Sequence of chain 1.D:
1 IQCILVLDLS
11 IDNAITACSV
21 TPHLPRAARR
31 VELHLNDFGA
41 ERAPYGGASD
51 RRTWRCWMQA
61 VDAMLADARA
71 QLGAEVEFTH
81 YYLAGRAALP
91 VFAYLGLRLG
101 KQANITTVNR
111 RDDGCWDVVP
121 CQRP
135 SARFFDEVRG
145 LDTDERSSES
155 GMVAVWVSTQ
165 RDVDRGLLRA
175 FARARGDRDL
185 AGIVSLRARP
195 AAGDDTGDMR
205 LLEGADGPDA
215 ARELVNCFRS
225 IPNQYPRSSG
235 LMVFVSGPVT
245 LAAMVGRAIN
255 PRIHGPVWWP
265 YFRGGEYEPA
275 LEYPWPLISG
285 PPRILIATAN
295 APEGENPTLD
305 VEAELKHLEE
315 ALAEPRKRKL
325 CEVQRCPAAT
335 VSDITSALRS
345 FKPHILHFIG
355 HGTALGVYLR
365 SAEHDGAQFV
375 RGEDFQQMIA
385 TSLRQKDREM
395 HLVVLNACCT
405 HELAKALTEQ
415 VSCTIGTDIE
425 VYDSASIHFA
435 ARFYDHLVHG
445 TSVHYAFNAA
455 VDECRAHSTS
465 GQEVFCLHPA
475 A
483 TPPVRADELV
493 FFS

Binding-site contacts:
Ligand atom C5 contacts residue PHE266 of chain 1.D at 3.3 Å (hydrophobic).
Ligand atom C6 contacts residue ARG165 of chain 1.D at 3.5 Å.
Ligand atom N6 contacts residue TRP160 of chain 1.D at 3.5 Å.
Ligand atom N1 contacts residue ASN13 of chain 1.D at 3.4 Å (h-bond).
Ligand atom N7 contacts residue PHE266 of chain 1.D at 3.5 Å.
Ligand atom C2 contacts residue SER10 of chain 1.D at 3.4 Å.
Ligand atom C4 contacts residue PHE266 of chain 1.D at 3.4 Å (hydrophobic).
Ligand atom N6 contacts residue TYR271 of chain 1.D at 3.3 Å (h-bond).
Ligand atom C8 contacts residue VAL239 of chain 1.D at 3.4 Å (hydrophobic).
Ligand atom N6 contacts residue LEU206 of chain 1.D at 3.2 Å (h-bond).
Ligand atom N7 contacts residue ARG111 of chain 1.D at 3.5 Å.
Ligand atom O4' contacts residue ALA87 of chain 1.D at 3.2 Å (h-bond).
Ligand atom N3 contacts residue PRO242 of chain 1.D at 3.4 Å.
Ligand atom C2 contacts residue ARG165 of chain 1.D at 3.3 Å.
Ligand atom O2' contacts residue ARG86 of chain 1.D at 3.3 Å.
Ligand atom C5 contacts residue SER240 of chain 1.D at 3.1 Å.
Ligand atom C2 contacts residue ARG86 of chain 1.D at 3.3 Å.
Ligand atom O3' contacts residue GLN164 of chain 1.D at 3.0 Å (h-bond).
Ligand atom C6 contacts residue PHE266 of chain 1.D at 3.4 Å (hydrophobic).
Ligand atom N1 contacts residue ARG165 of chain 1.D at 2.5 Å (salt-bridge).
Ligand atom O2' contacts residue ALA87 of chain 1.D at 3.2 Å (h-bond).
Ligand atom N7 contacts residue TYR271 of chain 1.D at 3.0 Å (h-bond).
Ligand atom C4 contacts residue SER240 of chain 1.D at 3.6 Å.
Ligand atom C5' contacts residue GLY241 of chain 1.D at 3.3 Å.
Ligand atom O4' contacts residue PRO242 of chain 1.D at 3.4 Å (h-bond).
Ligand atom O3' contacts residue VAL243 of chain 1.D at 3.4 Å.
Ligand atom N7 contacts residue SER240 of chain 1.D at 2.9 Å (h-bond).
Ligand atom N3 contacts residue ARG86 of chain 1.D at 3.3 Å (salt-bridge).
Ligand atom N1 contacts residue LEU206 of chain 1.D at 3.2 Å (h-bond).
Ligand atom OP2 contacts residue PRO242 of chain 1.D at 3.4 Å.
Ligand atom OP2 contacts residue ASN109 of chain 1.D at 3.2 Å (h-bond).
Ligand atom C4' contacts residue ALA87 of chain 1.D at 3.3 Å (hydrophobic).
Ligand atom C2 contacts residue ASN13 of chain 1.D at 3.1 Å.
Ligand atom OP2 contacts residue VAL243 of chain 1.D at 3.4 Å (h-bond).
Ligand atom C8 contacts residue PHE266 of chain 1.D at 3.5 Å (hydrophobic).
Ligand atom C5' contacts residue GLN164 of chain 1.D at 3.3 Å.
Ligand atom N6 contacts residue ASP117 of chain 1.D at 3.1 Å (salt-bridge).
Ligand atom N6 contacts residue TYR45 of chain 1.D at 3.4 Å.
Ligand atom C8 contacts residue SER240 of chain 1.D at 3.2 Å.
Ligand atom O4' contacts residue GLY241 of chain 1.D at 3.4 Å.

A small-molecule ligand and the protein it binds are described below.
Small molecule (SMILES): Nc1ncnc2c1ncn2[C@@H]1O[C@H](CO[P](=O)(O)O[C@H]2[C@@H](O)[C@H](n3cnc4c(N)ncnc43)O[C@@H]2CO[P](=O)(O)O[C@H]2[C@@H](O)[C@H](n3cnc4c(N)ncnc43)O[C@@H]2CO)[C@@H](O)[C@H]1O